Sequence of chain 2.A:
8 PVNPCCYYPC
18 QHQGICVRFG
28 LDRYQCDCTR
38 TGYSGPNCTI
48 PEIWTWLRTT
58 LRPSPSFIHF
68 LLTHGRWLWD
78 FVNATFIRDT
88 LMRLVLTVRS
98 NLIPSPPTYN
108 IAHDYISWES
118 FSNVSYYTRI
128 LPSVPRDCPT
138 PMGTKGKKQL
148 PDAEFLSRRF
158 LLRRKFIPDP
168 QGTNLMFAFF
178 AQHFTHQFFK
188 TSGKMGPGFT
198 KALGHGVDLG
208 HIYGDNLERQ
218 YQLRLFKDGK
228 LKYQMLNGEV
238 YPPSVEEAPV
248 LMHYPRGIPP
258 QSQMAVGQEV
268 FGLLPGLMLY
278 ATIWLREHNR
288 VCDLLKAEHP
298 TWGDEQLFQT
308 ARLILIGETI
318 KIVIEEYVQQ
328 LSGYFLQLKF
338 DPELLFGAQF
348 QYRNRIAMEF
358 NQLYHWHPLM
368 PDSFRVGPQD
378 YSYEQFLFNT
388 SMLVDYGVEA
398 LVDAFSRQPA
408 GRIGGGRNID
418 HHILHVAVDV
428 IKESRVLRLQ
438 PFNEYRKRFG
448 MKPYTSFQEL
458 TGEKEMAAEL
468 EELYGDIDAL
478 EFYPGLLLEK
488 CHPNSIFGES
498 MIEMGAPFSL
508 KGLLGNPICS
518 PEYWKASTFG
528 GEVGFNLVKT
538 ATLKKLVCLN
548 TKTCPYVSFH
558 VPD

This protein binds this small molecule.
Small molecule (SMILES): CC(=O)N[C@H]1[C@@H](O[C@H]2[C@H](O)[C@@H](NC(C)=O)CO[C@@H]2CO)O[C@H](CO)[C@@H](O)[C@@H]1O

Binding-site contacts:
Ligand atom C1 contacts residue ASN44 of chain 2.A at 1.4 Å.
Ligand atom C8 contacts residue THR46 of chain 2.A at 4.5 Å.
Ligand atom C8 contacts residue TYR14 of chain 2.A at 4.1 Å (hydrophobic).
Ligand atom O5 contacts residue PRO16 of chain 2.A at 3.4 Å.
Ligand atom C8 contacts residue ASN44 of chain 2.A at 4.3 Å.
Ligand atom C1 contacts residue PRO16 of chain 2.A at 4.4 Å (hydrophobic).
Ligand atom C2 contacts residue ASN44 of chain 2.A at 2.4 Å.
Ligand atom N2 contacts residue ASN44 of chain 2.A at 2.9 Å (h-bond).
Ligand atom C5 contacts residue PRO16 of chain 2.A at 4.0 Å (hydrophobic).
Ligand atom O7 contacts residue ASN44 of chain 2.A at 3.6 Å.
Ligand atom C3 contacts residue ASN44 of chain 2.A at 3.8 Å.
Ligand atom C1 contacts residue TYR31 of chain 2.A at 3.2 Å (hydrophobic).
Ligand atom C6 contacts residue TYR14 of chain 2.A at 4.5 Å (hydrophobic).
Ligand atom C5 contacts residue ASN44 of chain 2.A at 3.7 Å.
Ligand atom C6 contacts residue TYR31 of chain 2.A at 3.9 Å (hydrophobic).
Ligand atom O6 contacts residue PRO16 of chain 2.A at 4.5 Å.
Ligand atom C6 contacts residue PRO16 of chain 2.A at 3.6 Å (hydrophobic).
Ligand atom C4 contacts residue ASN44 of chain 2.A at 4.2 Å.
Ligand atom O5 contacts residue TYR31 of chain 2.A at 3.0 Å (h-bond).
Ligand atom O5 contacts residue ASN44 of chain 2.A at 2.4 Å (h-bond).
Ligand atom C7 contacts residue ASN44 of chain 2.A at 3.3 Å.
Ligand atom O6 contacts residue TYR14 of chain 2.A at 4.2 Å.
Ligand atom C5 contacts residue TYR31 of chain 2.A at 3.3 Å (hydrophobic).